Binding-site contacts:
Ligand atom C14 contacts residue ALA36 of chain 1.C at 4.0 Å (hydrophobic).
Ligand atom C12 contacts residue LEU139 of chain 1.C at 3.5 Å (hydrophobic).
Ligand atom N18 contacts residue GLU86 of chain 1.C at 3.8 Å.
Ligand atom C15 contacts residue ALA36 of chain 1.C at 3.5 Å (hydrophobic).
Ligand atom C19 contacts residue ASP150 of chain 1.C at 3.9 Å.
Ligand atom N17 contacts residue ALA36 of chain 1.C at 3.2 Å.
Ligand atom O23 contacts residue ASP91 of chain 1.C at 2.7 Å (salt-bridge).
Ligand atom S22 contacts residue ILE15 of chain 1.C at 3.9 Å.
Ligand atom N17 contacts residue LEU88 of chain 1.C at 3.5 Å (h-bond).
Ligand atom N20 contacts residue ASP150 of chain 1.C at 3.0 Å (salt-bridge).
Ligand atom N17 contacts residue PHE87 of chain 1.C at 3.7 Å.
Ligand atom C6 contacts residue ILE15 of chain 1.C at 3.8 Å (hydrophobic).
Ligand atom O23 contacts residue LYS94 of chain 1.C at 3.3 Å.
Ligand atom C10 contacts residue VAL23 of chain 1.C at 3.8 Å (hydrophobic).
Ligand atom C1 contacts residue ILE15 of chain 1.C at 2.9 Å (hydrophobic).
Ligand atom N18 contacts residue ALA36 of chain 1.C at 3.7 Å.
Ligand atom C4 contacts residue LEU139 of chain 1.C at 3.4 Å (hydrophobic).
Ligand atom N18 contacts residue LEU88 of chain 1.C at 2.9 Å (h-bond).
Ligand atom N20 contacts residue TYR20 of chain 1.C at 4.0 Å.
Ligand atom N20 contacts residue LYS38 of chain 1.C at 3.8 Å.
Ligand atom C5 contacts residue ASP91 of chain 1.C at 3.7 Å.
Ligand atom N18 contacts residue PHE87 of chain 1.C at 3.7 Å.
Ligand atom N11 contacts residue VAL23 of chain 1.C at 3.9 Å.
Ligand atom N25 contacts residue HIS89 of chain 1.C at 2.9 Å (h-bond).
Ligand atom C19 contacts residue LYS38 of chain 1.C at 3.5 Å.
Ligand atom N25 contacts residue GLN90 of chain 1.C at 3.5 Å.
Ligand atom C14 contacts residue VAL69 of chain 1.C at 3.9 Å (hydrophobic).
Ligand atom C15 contacts residue GLU86 of chain 1.C at 3.8 Å.
Ligand atom C15 contacts residue LEU139 of chain 1.C at 3.6 Å (hydrophobic).
Ligand atom C8 contacts residue VAL23 of chain 1.C at 4.0 Å (hydrophobic).
Ligand atom C14 contacts residue PHE85 of chain 1.C at 3.4 Å (hydrophobic).
Ligand atom C16 contacts residue LEU88 of chain 1.C at 3.6 Å (hydrophobic).
Ligand atom N17 contacts residue GLU86 of chain 1.C at 2.8 Å (salt-bridge).
Ligand atom C2 contacts residue ILE15 of chain 1.C at 3.5 Å (hydrophobic).
Ligand atom N25 contacts residue LYS94 of chain 1.C at 3.8 Å.
Ligand atom C8 contacts residue LEU139 of chain 1.C at 3.8 Å (hydrophobic).
Ligand atom O24 contacts residue LYS94 of chain 1.C at 3.9 Å.
Ligand atom O24 contacts residue ILE15 of chain 1.C at 2.8 Å (h-bond).
Ligand atom O21 contacts residue LYS38 of chain 1.C at 2.6 Å (salt-bridge).
Ligand atom C16 contacts residue LEU139 of chain 1.C at 3.8 Å (hydrophobic).

Sequence of chain 1.C:
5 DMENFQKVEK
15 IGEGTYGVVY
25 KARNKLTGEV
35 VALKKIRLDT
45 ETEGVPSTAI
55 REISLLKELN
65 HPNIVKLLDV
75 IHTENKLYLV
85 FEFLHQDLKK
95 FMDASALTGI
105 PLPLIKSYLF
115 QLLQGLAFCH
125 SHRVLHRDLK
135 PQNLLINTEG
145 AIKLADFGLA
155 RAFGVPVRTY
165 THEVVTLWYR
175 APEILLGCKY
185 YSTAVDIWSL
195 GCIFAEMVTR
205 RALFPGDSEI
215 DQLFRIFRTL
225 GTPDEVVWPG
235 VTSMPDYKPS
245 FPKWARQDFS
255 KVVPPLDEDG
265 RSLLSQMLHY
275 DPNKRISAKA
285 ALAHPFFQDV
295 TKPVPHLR

This small molecule binds to this protein.
Small molecule (SMILES): NC(=O)c1nn(-c2ccc(S(N)(=O)=O)cc2)c2c1ccc1[nH]ncc12